Binding-site contacts:
Ligand atom CAO contacts residue THR107 of chain 3.A at 3.6 Å.
Ligand atom CAU contacts residue ASN53 of chain 3.A at 3.4 Å.
Ligand atom CAD contacts residue ILE73 of chain 3.A at 3.7 Å (hydrophobic).
Ligand atom OAA contacts residue THR107 of chain 3.A at 3.6 Å.
Ligand atom OAA contacts residue GLY106 of chain 3.A at 3.9 Å.
Ligand atom NAN contacts residue ASN53 of chain 3.A at 3.7 Å.
Ligand atom NAM contacts residue ASN53 of chain 3.A at 3.8 Å.
Ligand atom OAA contacts residue ASN53 of chain 3.A at 3.5 Å (h-bond).
Ligand atom CAC contacts residue MET66 of chain 3.A at 3.6 Å (hydrophobic).
Ligand atom CAS contacts residue ASN53 of chain 3.A at 3.6 Å.
Ligand atom NAL contacts residue ASN57 of chain 3.A at 2.8 Å (h-bond).
Ligand atom CAG contacts residue ASN57 of chain 3.A at 3.4 Å.
Ligand atom CAO contacts residue ALA105 of chain 3.A at 4.0 Å (hydrophobic).
Ligand atom CAF contacts residue TYR130 of chain 3.A at 3.9 Å (hydrophobic).
Ligand atom NAL contacts residue ASN53 of chain 3.A at 4.0 Å.
Ligand atom CAE contacts residue LYS70 of chain 3.A at 3.9 Å.
Ligand atom CAJ contacts residue ILE73 of chain 3.A at 3.9 Å (hydrophobic).
Ligand atom CAH contacts residue LYS70 of chain 3.A at 3.7 Å.
Ligand atom NAM contacts residue ALA105 of chain 3.A at 3.4 Å (h-bond).
Ligand atom CAH contacts residue ASN74 of chain 3.A at 3.4 Å.
Ligand atom CAH contacts residue EDO1 of chain 3.B at 3.7 Å.
Ligand atom CAD contacts residue LEU56 of chain 3.A at 3.6 Å (hydrophobic).
Ligand atom CAV contacts residue ASN53 of chain 3.A at 3.7 Å.
Ligand atom CAC contacts residue LEU69 of chain 3.A at 3.9 Å (hydrophobic).
Ligand atom NAN contacts residue ASN57 of chain 3.A at 3.5 Å (h-bond).
Ligand atom CAP contacts residue LYS70 of chain 3.A at 3.6 Å.
Ligand atom CAT contacts residue ASN53 of chain 3.A at 3.5 Å.
Ligand atom CAV contacts residue TYR130 of chain 3.A at 3.7 Å (hydrophobic).
Ligand atom CAD contacts residue LYS70 of chain 3.A at 3.8 Å.
Ligand atom CAF contacts residue LEU56 of chain 3.A at 3.8 Å (hydrophobic).
Ligand atom CAO contacts residue ASN53 of chain 3.A at 3.4 Å.
Ligand atom CAS contacts residue ASN57 of chain 3.A at 3.8 Å.
Ligand atom OAB contacts residue ASN74 of chain 3.A at 3.1 Å (h-bond).
Ligand atom NAM contacts residue THR107 of chain 3.A at 2.8 Å (h-bond).
Ligand atom CAI contacts residue LYS70 of chain 3.A at 3.9 Å.
Ligand atom CAG contacts residue LYS70 of chain 3.A at 3.7 Å.
Ligand atom CAC contacts residue LEU56 of chain 3.A at 3.9 Å (hydrophobic).
Ligand atom CAP contacts residue ASN74 of chain 3.A at 3.6 Å.
Ligand atom OAB contacts residue LYS70 of chain 3.A at 3.6 Å.
Ligand atom CAJ contacts residue EDO1 of chain 3.B at 3.7 Å.

Sequence of chain 3.A:
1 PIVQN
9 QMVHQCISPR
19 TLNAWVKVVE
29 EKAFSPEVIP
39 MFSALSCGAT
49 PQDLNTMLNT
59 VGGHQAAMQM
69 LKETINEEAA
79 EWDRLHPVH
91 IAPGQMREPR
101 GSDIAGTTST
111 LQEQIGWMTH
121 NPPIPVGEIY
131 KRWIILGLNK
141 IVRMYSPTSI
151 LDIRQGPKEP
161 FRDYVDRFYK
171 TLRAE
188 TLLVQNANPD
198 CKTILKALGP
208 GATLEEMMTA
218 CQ

A protein and the small-molecule ligand that binds it are described below.
Small molecule (SMILES): O=C1N[C@@H](c2ccc(O)cc2)c2c(-c3ccccc3)n[nH]c21